Binding-site contacts:
Ligand atom O2' contacts residue GLY21 of chain 1.A at 2.9 Å (h-bond).
Ligand atom C2 contacts residue ILE27 of chain 1.A at 3.6 Å (hydrophobic).
Ligand atom C2 contacts residue ILE38 of chain 1.A at 3.4 Å (hydrophobic).
Ligand atom O6 contacts residue ASP39 of chain 1.A at 3.7 Å.
Ligand atom C1' contacts residue GLY17 of chain 1.A at 3.7 Å.
Ligand atom N1 contacts residue ILE38 of chain 1.A at 2.8 Å (h-bond).
Ligand atom O3' contacts residue GLY21 of chain 1.A at 3.2 Å (h-bond).
Ligand atom C2 contacts residue ASP39 of chain 1.A at 3.5 Å.
Ligand atom C2 contacts residue LYS22 of chain 1.A at 3.6 Å.
Ligand atom C4 contacts residue ILE20 of chain 1.A at 3.7 Å (hydrophobic).
Ligand atom N2 contacts residue ILE38 of chain 1.A at 3.0 Å (h-bond).
Ligand atom O6 contacts residue VAL16 of chain 1.A at 3.3 Å.
Ligand atom O6 contacts residue LYS51 of chain 1.A at 3.4 Å (salt-bridge).
Ligand atom C8 contacts residue ILE20 of chain 1.A at 3.5 Å (hydrophobic).
Ligand atom O2' contacts residue GLY17 of chain 1.A at 2.7 Å (h-bond).
Ligand atom O3' contacts residue LYS22 of chain 1.A at 3.7 Å.
Ligand atom N4 contacts residue GLU76 of chain 1.A at 2.9 Å (salt-bridge).
Ligand atom N1 contacts residue ILE27 of chain 1.A at 3.6 Å.
Ligand atom N7 contacts residue VAL16 of chain 1.A at 3.7 Å.
Ligand atom C6 contacts residue VAL16 of chain 1.A at 3.4 Å (hydrophobic).
Ligand atom O2' contacts residue ARG28 of chain 1.A at 3.5 Å.
Ligand atom N1 contacts residue LYS51 of chain 1.A at 3.0 Å (salt-bridge).
Ligand atom N3 contacts residue ILE27 of chain 1.A at 3.5 Å.
Ligand atom O2 contacts residue LYS22 of chain 1.A at 3.0 Å (salt-bridge).
Ligand atom N6 contacts residue ARG42 of chain 1.A at 3.0 Å (salt-bridge).
Ligand atom O2' contacts residue ARG42 of chain 1.A at 3.2 Å (salt-bridge).
Ligand atom OP1 contacts residue GLU23 of chain 1.A at 2.8 Å (salt-bridge).
Ligand atom N7 contacts residue ARG42 of chain 1.A at 3.3 Å (salt-bridge).
Ligand atom O6 contacts residue VAL40 of chain 1.A at 2.7 Å (h-bond).
Ligand atom C2 contacts residue GLY17 of chain 1.A at 3.4 Å.
Ligand atom C6 contacts residue GLY17 of chain 1.A at 3.6 Å.
Ligand atom C1' contacts residue GLY24 of chain 1.A at 3.6 Å.
Ligand atom N9 contacts residue ILE20 of chain 1.A at 3.4 Å.
Ligand atom C5 contacts residue VAL16 of chain 1.A at 3.5 Å (hydrophobic).
Ligand atom N1 contacts residue GLY17 of chain 1.A at 3.3 Å (h-bond).
Ligand atom O4' contacts residue GLY24 of chain 1.A at 3.2 Å.
Ligand atom O4' contacts residue ILE20 of chain 1.A at 3.1 Å.
Ligand atom O2 contacts residue GLY21 of chain 1.A at 3.3 Å.
Ligand atom C2' contacts residue GLY17 of chain 1.A at 3.4 Å.
Ligand atom C4' contacts residue GLU23 of chain 1.A at 3.6 Å.

Sequence of chain 1.A:
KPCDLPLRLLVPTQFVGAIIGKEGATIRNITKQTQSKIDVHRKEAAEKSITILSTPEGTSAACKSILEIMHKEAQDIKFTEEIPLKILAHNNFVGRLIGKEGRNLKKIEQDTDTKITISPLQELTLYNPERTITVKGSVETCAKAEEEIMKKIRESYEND

This small molecule binds to this protein.
Small molecule (SMILES): Nc1ccn([C@@H]2O[C@H](CO[P](=O)(O)O[C@H]3[C@@H](O)[C@H](n4ccc(=O)[nH]c4=O)O[C@@H]3CO[P](=O)(O)O[C@H]3[C@@H](O)[C@H](n4ccc(N)nc4=O)O[C@@H]3CO[P](=O)(O)O[C@H]3[C@@H](O)[C@H](n4cnc5c(N)ncnc54)O[C@@H]3CO[P](=O)(O)O[C@H]3[C@@H](O)[C@H](n4cnc5c(=O)nc(N)[nH]c54)O[C@@H]3CO[P](=O)(O)O[C@H]3[C@@H](O)[C@H](n4cnc5c(=O)nc(N)[nH]c54)O[C@@H]3CO[P](=O)(O)O[C@H]3[C@@H](O)[C@H](n4ccc(N)nc4=O)O[C@@H]3CO[P](=O)(O)O[C@H]3[C@@H](O)[C@H](n4cnc5c(N)ncnc54)O[C@@H]3CO)[C@@H](O)[C@H]2O)c(=O)n1